Binding-site contacts:
Ligand atom N1 contacts residue LEU141 of chain 2.A at 4.0 Å.
Ligand atom C12 contacts residue HIS164 of chain 2.A at 3.3 Å.
Ligand atom C11 contacts residue MET165 of chain 2.A at 3.5 Å (hydrophobic).
Ligand atom N contacts residue HIS163 of chain 2.A at 4.1 Å.
Ligand atom C9 contacts residue ARG188 of chain 2.A at 4.0 Å.
Ligand atom N contacts residue LEU141 of chain 2.A at 3.7 Å.
Ligand atom C10 contacts residue MET165 of chain 2.A at 3.7 Å (hydrophobic).
Ligand atom C1 contacts residue GLU166 of chain 2.A at 4.0 Å.
Ligand atom C2 contacts residue LEU141 of chain 2.A at 3.6 Å (hydrophobic).
Ligand atom C8 contacts residue GLN189 of chain 2.A at 3.4 Å.
Ligand atom N1 contacts residue SER144 of chain 2.A at 3.8 Å.
Ligand atom C10 contacts residue MET49 of chain 2.A at 3.4 Å (hydrophobic).
Ligand atom CL contacts residue HIS41 of chain 2.A at 3.4 Å.
Ligand atom N1 contacts residue PHE140 of chain 2.A at 3.5 Å.
Ligand atom N2 contacts residue CYS145 of chain 2.A at 3.9 Å.
Ligand atom CL contacts residue ASP187 of chain 2.A at 3.1 Å.
Ligand atom C3 contacts residue CYS145 of chain 2.A at 3.9 Å (hydrophobic).
Ligand atom N1 contacts residue HIS163 of chain 2.A at 2.9 Å (h-bond).
Ligand atom C11 contacts residue MET49 of chain 2.A at 3.6 Å (hydrophobic).
Ligand atom CL contacts residue HIS164 of chain 2.A at 3.7 Å.
Ligand atom N1 contacts residue GLU166 of chain 2.A at 3.8 Å.
Ligand atom C2 contacts residue ASN142 of chain 2.A at 3.9 Å.
Ligand atom C2 contacts residue GLU166 of chain 2.A at 3.4 Å.
Ligand atom C9 contacts residue MET49 of chain 2.A at 3.7 Å (hydrophobic).
Ligand atom C10 contacts residue ARG188 of chain 2.A at 3.8 Å.
Ligand atom C2 contacts residue PHE140 of chain 2.A at 3.5 Å (hydrophobic).
Ligand atom C9 contacts residue GLN189 of chain 2.A at 3.4 Å.
Ligand atom C3 contacts residue HIS163 of chain 2.A at 3.2 Å.
Ligand atom C11 contacts residue HIS164 of chain 2.A at 3.9 Å.
Ligand atom N contacts residue PHE140 of chain 2.A at 2.9 Å (h-bond).
Ligand atom N contacts residue GLU166 of chain 2.A at 3.7 Å.
Ligand atom C1 contacts residue LEU141 of chain 2.A at 4.0 Å (hydrophobic).
Ligand atom C12 contacts residue HIS41 of chain 2.A at 3.7 Å.
Ligand atom C12 contacts residue MET165 of chain 2.A at 3.6 Å (hydrophobic).
Ligand atom CL contacts residue MET165 of chain 2.A at 3.8 Å.
Ligand atom C1 contacts residue ASN142 of chain 2.A at 4.1 Å.
Ligand atom O contacts residue MET165 of chain 2.A at 3.3 Å.
Ligand atom C3 contacts residue GLU166 of chain 2.A at 3.9 Å.
Ligand atom O contacts residue GLU166 of chain 2.A at 3.1 Å (salt-bridge).
Ligand atom O contacts residue HIS164 of chain 2.A at 4.0 Å.

Sequence of chain 2.A:
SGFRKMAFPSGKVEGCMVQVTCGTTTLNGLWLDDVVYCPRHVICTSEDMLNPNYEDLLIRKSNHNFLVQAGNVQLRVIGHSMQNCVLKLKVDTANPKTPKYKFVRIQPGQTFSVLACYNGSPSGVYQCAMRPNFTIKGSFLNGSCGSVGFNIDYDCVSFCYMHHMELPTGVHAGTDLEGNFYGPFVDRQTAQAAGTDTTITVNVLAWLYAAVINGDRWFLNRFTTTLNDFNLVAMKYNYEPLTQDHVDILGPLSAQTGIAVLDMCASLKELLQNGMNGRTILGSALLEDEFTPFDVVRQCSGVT

The protein below binds the small molecule below.
Small molecule (SMILES): Cc1cnncc1NC(=O)Cc1cccc(Cl)c1